Binding-site contacts:
Ligand atom C5 contacts residue ASN280 of chain 5.E at 3.7 Å.
Ligand atom O7 contacts residue ASN280 of chain 5.E at 4.4 Å.
Ligand atom O5 contacts residue ASN280 of chain 5.E at 2.4 Å (h-bond).
Ligand atom C8 contacts residue GLY296 of chain 5.E at 4.4 Å.
Ligand atom N2 contacts residue ASN280 of chain 5.E at 2.9 Å (h-bond).
Ligand atom C4 contacts residue ASN280 of chain 5.E at 4.2 Å.
Ligand atom C2 contacts residue ASN280 of chain 5.E at 2.5 Å.
Ligand atom C7 contacts residue ASN280 of chain 5.E at 3.9 Å.
Ligand atom C8 contacts residue ARG324 of chain 5.E at 4.2 Å.
Ligand atom C1 contacts residue ASN280 of chain 5.E at 1.4 Å.
Ligand atom C3 contacts residue ASN280 of chain 5.E at 3.8 Å.

A small-molecule ligand and the protein it binds are described below.
Small molecule (SMILES): CC(=O)N[C@H]1[C@H](O[C@H]2[C@H](O)[C@@H](NC(C)=O)CO[C@@H]2CO)O[C@H](CO)[C@@H](O)[C@@H]1O

Sequence of chain 5.E:
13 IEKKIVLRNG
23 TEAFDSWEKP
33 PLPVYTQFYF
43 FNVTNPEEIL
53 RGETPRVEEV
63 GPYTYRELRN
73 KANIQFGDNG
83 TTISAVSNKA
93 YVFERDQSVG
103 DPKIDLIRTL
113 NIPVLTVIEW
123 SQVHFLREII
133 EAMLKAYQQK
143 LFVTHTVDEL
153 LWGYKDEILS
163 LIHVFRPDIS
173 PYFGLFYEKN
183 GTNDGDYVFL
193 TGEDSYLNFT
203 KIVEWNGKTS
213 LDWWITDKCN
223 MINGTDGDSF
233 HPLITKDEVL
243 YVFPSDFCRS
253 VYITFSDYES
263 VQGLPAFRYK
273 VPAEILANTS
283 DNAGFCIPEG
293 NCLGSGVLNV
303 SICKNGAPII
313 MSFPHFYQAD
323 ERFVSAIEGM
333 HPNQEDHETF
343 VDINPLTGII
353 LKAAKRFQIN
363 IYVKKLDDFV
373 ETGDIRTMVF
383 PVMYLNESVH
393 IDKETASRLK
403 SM